This protein binds this small molecule.
Small molecule (SMILES): Cc1cn([C@H]2C[C@H](O[P](=O)(O)OC[C@H]3O[C@@H](n4ccc(N)nc4=O)C[C@@H]3O[P](=O)(O)OC[C@@H]3CC[C@H](n4ccc(N)nc4=O)O3)[C@@H](CO[P](=O)(O)O[C@H]3C[C@H](n4ccc(N)nc4=O)O[C@@H]3CO[P](=O)(O)O[C@H]3C[C@H](n4cnc5c4NC=NC5N)O[C@@H]3CO[P](=O)(O)O[C@H]3C[C@H](n4cnc5c(=O)[nH]c(N)nc54)O[C@@H]3CO[P](=O)(O)O[C@H]3C[C@H](n4cc(C)c(=O)[nH]c4=O)O[C@@H]3CO[P](=O)(O)O[C@H]3C[C@H](n4ccc(N)nc4=O)O[C@@H]3CO[P](=O)(O)O[C@H]3C[C@H](n4ccc(N)nc4=O)O[C@@H]3CO)O2)c(=O)[nH]c1=O

Binding-site contacts:
Ligand atom OP1 contacts residue LYS267 of chain 1.B at 2.5 Å (salt-bridge).
Ligand atom OP1 contacts residue THR268 of chain 1.B at 2.4 Å (h-bond).
Ligand atom C3' contacts residue ASP546 of chain 1.B at 3.6 Å.
Ligand atom C3' contacts residue CTP1 of chain 1.J at 3.2 Å.
Ligand atom P contacts residue ARG294 of chain 1.B at 3.5 Å.
Ligand atom OP1 contacts residue THR266 of chain 1.B at 2.8 Å (h-bond).
Ligand atom OP1 contacts residue PRO343 of chain 1.B at 3.6 Å.
Ligand atom OP1 contacts residue ARG345 of chain 1.B at 2.9 Å (salt-bridge).
Ligand atom OP1 contacts residue GLN295 of chain 1.B at 3.5 Å.
Ligand atom OP1 contacts residue ILE344 of chain 1.B at 2.8 Å (h-bond).
Ligand atom C1' contacts residue ASN341 of chain 1.B at 3.7 Å.
Ligand atom C5 contacts residue CTP1 of chain 1.J at 3.6 Å.
Ligand atom C5' contacts residue ILE342 of chain 1.B at 3.2 Å (hydrophobic).
Ligand atom O3' contacts residue THR268 of chain 1.B at 3.3 Å.
Ligand atom O4' contacts residue TYR303 of chain 1.B at 3.4 Å (h-bond).
Ligand atom C1' contacts residue GLN340 of chain 1.B at 3.5 Å.
Ligand atom OP1 contacts residue THR272 of chain 1.B at 2.8 Å (h-bond).
Ligand atom P contacts residue THR272 of chain 1.B at 3.6 Å.
Ligand atom C2' contacts residue ASN341 of chain 1.B at 3.6 Å.
Ligand atom C2' contacts residue TYR303 of chain 1.B at 3.7 Å (hydrophobic).
Ligand atom OP2 contacts residue ALA274 of chain 1.B at 3.3 Å.
Ligand atom O5' contacts residue ARG294 of chain 1.B at 3.5 Å (salt-bridge).
Ligand atom OP2 contacts residue ARG345 of chain 1.B at 3.5 Å.
Ligand atom OP1 contacts residue ARG294 of chain 1.B at 2.9 Å (salt-bridge).
Ligand atom P contacts residue THR268 of chain 1.B at 3.6 Å.
Ligand atom O2 contacts residue ASN341 of chain 1.B at 2.9 Å (h-bond).
Ligand atom C1' contacts residue TYR303 of chain 1.B at 3.3 Å (hydrophobic).
Ligand atom O2 contacts residue ARG331 of chain 1.B at 2.8 Å (salt-bridge).
Ligand atom O5' contacts residue THR272 of chain 1.B at 3.1 Å (h-bond).
Ligand atom C2 contacts residue LYS298 of chain 1.B at 3.5 Å.
Ligand atom O4' contacts residue HIS545 of chain 1.B at 3.5 Å.
Ligand atom C5' contacts residue THR268 of chain 1.B at 3.5 Å.
Ligand atom C5' contacts residue ARG294 of chain 1.B at 3.6 Å.
Ligand atom O4' contacts residue ASN341 of chain 1.B at 3.2 Å.
Ligand atom C4' contacts residue VAL544 of chain 1.B at 3.7 Å (hydrophobic).
Ligand atom C4' contacts residue ILE342 of chain 1.B at 3.6 Å (hydrophobic).
Ligand atom C2' contacts residue GLN340 of chain 1.B at 3.5 Å.
Ligand atom O3' contacts residue ARG294 of chain 1.B at 3.1 Å (salt-bridge).
Ligand atom OP2 contacts residue SER273 of chain 1.B at 3.6 Å.
Ligand atom O3' contacts residue PRO343 of chain 1.B at 3.7 Å.

Sequence of chain 1.B:
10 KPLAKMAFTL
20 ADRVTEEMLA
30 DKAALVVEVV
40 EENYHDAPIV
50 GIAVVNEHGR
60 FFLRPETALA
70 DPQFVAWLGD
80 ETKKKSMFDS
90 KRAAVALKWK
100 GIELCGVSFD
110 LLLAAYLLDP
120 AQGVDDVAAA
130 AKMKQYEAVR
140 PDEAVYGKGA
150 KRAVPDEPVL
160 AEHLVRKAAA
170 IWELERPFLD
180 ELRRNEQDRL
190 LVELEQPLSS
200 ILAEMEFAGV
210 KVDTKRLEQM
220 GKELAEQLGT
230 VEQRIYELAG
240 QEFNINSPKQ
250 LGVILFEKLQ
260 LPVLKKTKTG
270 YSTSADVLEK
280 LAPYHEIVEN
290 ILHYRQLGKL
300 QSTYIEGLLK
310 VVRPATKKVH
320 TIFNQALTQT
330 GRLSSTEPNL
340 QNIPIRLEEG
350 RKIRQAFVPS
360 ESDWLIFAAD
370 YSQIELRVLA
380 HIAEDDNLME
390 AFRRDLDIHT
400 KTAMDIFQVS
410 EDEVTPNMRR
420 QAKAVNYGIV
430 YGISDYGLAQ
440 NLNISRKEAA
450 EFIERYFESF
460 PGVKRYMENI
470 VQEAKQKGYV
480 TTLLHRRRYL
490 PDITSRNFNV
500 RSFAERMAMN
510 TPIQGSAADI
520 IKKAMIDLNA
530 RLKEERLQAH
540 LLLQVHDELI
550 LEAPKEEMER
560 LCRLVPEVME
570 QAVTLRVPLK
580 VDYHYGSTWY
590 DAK